Binding-site contacts:
Ligand atom N2 contacts residue ASN485 of chain 1.A at 2.6 Å (h-bond).
Ligand atom O5 contacts residue ASN485 of chain 1.A at 2.4 Å (h-bond).
Ligand atom C3 contacts residue ASN485 of chain 1.A at 3.5 Å.
Ligand atom O7 contacts residue SER466 of chain 1.A at 4.4 Å.
Ligand atom C1 contacts residue ASN485 of chain 1.A at 1.5 Å.
Ligand atom C8 contacts residue ASN485 of chain 1.A at 4.4 Å.
Ligand atom O3 contacts residue ARG465 of chain 1.A at 3.6 Å.
Ligand atom C7 contacts residue GLU482 of chain 1.A at 4.4 Å.
Ligand atom C8 contacts residue GLU482 of chain 1.A at 3.9 Å.
Ligand atom C2 contacts residue ASN485 of chain 1.A at 2.1 Å.
Ligand atom C4 contacts residue ASN485 of chain 1.A at 4.0 Å.
Ligand atom O7 contacts residue ASN485 of chain 1.A at 3.3 Å (h-bond).
Ligand atom O7 contacts residue ARG465 of chain 1.A at 3.9 Å.
Ligand atom C8 contacts residue LYS469 of chain 1.A at 3.9 Å.
Ligand atom C8 contacts residue ARG465 of chain 1.A at 4.2 Å.
Ligand atom C7 contacts residue ARG465 of chain 1.A at 4.0 Å.
Ligand atom C7 contacts residue ASN485 of chain 1.A at 3.2 Å.
Ligand atom C5 contacts residue ASN485 of chain 1.A at 3.7 Å.
Ligand atom O3 contacts residue ASN485 of chain 1.A at 4.4 Å.

The small molecule below binds the protein below.
Small molecule (SMILES): CC(=O)N[C@@H]1[C@@H](O)[C@H](O)[C@@H](CO)O[C@H]1O

Sequence of chain 1.A:
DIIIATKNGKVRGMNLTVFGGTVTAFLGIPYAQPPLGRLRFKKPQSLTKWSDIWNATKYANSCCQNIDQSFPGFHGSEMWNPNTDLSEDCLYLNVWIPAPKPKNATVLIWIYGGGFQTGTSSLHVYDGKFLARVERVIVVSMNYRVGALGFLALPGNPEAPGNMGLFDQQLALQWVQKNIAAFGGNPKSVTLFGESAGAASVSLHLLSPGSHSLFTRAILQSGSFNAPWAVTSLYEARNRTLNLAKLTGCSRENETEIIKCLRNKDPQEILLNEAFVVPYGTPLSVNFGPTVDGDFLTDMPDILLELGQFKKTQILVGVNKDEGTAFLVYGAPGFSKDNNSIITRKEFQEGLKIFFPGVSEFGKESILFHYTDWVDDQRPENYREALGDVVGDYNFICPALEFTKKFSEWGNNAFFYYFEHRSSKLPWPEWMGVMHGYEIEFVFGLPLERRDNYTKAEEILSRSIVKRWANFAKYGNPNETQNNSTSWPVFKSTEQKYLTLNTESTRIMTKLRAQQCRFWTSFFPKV